This small molecule binds to this protein.
Small molecule (SMILES): CC(=O)N[C@@H]1[C@@H](O)[C@H](O)[C@@H](CO)O[C@H]1O

Binding-site contacts:
Ligand atom C8 contacts residue ASN32 of chain 1.E at 4.4 Å.
Ligand atom C7 contacts residue ASN32 of chain 1.E at 3.3 Å.
Ligand atom C2 contacts residue ASN32 of chain 1.E at 2.5 Å.
Ligand atom C1 contacts residue ASN32 of chain 1.E at 1.4 Å.
Ligand atom C6 contacts residue THR34 of chain 1.E at 4.2 Å.
Ligand atom C3 contacts residue ASN32 of chain 1.E at 3.8 Å.
Ligand atom C1 contacts residue THR312 of chain 1.E at 4.1 Å.
Ligand atom C5 contacts residue ASN32 of chain 1.E at 3.7 Å.
Ligand atom N2 contacts residue ASN32 of chain 1.E at 2.9 Å (h-bond).
Ligand atom C4 contacts residue ASN32 of chain 1.E at 4.2 Å.
Ligand atom O5 contacts residue ASN32 of chain 1.E at 2.4 Å (h-bond).
Ligand atom O7 contacts residue ASN32 of chain 1.E at 3.4 Å (h-bond).
Ligand atom O5 contacts residue ALA33 of chain 1.E at 4.5 Å.
Ligand atom O5 contacts residue THR312 of chain 1.E at 3.7 Å.

Sequence of chain 1.E:
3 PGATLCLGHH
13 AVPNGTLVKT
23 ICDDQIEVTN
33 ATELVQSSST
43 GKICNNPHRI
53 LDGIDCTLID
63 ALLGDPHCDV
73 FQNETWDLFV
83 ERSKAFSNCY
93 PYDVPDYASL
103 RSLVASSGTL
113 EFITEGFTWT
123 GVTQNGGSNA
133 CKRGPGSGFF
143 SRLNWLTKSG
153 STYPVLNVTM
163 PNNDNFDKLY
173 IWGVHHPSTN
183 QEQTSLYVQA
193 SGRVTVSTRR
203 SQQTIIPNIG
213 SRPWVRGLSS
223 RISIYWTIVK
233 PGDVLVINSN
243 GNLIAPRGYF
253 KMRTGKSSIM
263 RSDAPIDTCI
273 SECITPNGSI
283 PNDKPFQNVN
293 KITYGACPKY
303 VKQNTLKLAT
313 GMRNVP